Binding-site contacts:
Ligand atom C4 contacts residue GLU185 of chain 1.B at 3.8 Å.
Ligand atom O4 contacts residue ARG264 of chain 1.B at 3.0 Å (salt-bridge).
Ligand atom O6 contacts residue GLU185 of chain 1.B at 4.0 Å.
Ligand atom C2 contacts residue TYR120 of chain 1.B at 4.5 Å (hydrophobic).
Ligand atom C6 contacts residue GLU185 of chain 1.B at 3.7 Å.
Ligand atom O2 contacts residue TYR126 of chain 1.B at 3.2 Å (h-bond).
Ligand atom C6 contacts residue ILE183 of chain 1.B at 3.9 Å (hydrophobic).
Ligand atom C4 contacts residue ARG264 of chain 1.B at 3.7 Å.
Ligand atom C1 contacts residue TRP231 of chain 1.B at 3.8 Å (hydrophobic).
Ligand atom O3 contacts residue ARG264 of chain 1.B at 2.8 Å (salt-bridge).
Ligand atom O1 contacts residue TRP231 of chain 1.B at 4.2 Å.
Ligand atom O6 contacts residue HIS229 of chain 1.B at 2.7 Å (h-bond).
Ligand atom O1 contacts residue TYR186 of chain 1.B at 4.4 Å.
Ligand atom C7 contacts residue TYR297 of chain 1.B at 3.9 Å (hydrophobic).
Ligand atom O3 contacts residue TYR126 of chain 1.B at 3.4 Å (h-bond).
Ligand atom C6 contacts residue HIS229 of chain 1.B at 3.4 Å.
Ligand atom O5 contacts residue TRP231 of chain 1.B at 2.9 Å (h-bond).
Ligand atom O4 contacts residue GLU185 of chain 1.B at 2.6 Å (salt-bridge).
Ligand atom C5 contacts residue GLU185 of chain 1.B at 4.1 Å.
Ligand atom C7 contacts residue PRO296 of chain 1.B at 4.1 Å (hydrophobic).
Ligand atom C7 contacts residue TRP231 of chain 1.B at 3.7 Å (hydrophobic).
Ligand atom C3 contacts residue TYR126 of chain 1.B at 4.3 Å (hydrophobic).
Ligand atom C3 contacts residue GDP1 of chain 1.O at 4.5 Å.
Ligand atom C6 contacts residue TRP231 of chain 1.B at 3.6 Å (hydrophobic).
Ligand atom C7 contacts residue TYR186 of chain 1.B at 4.3 Å (hydrophobic).
Ligand atom C5 contacts residue TYR186 of chain 1.B at 4.2 Å (hydrophobic).
Ligand atom O2 contacts residue GDP1 of chain 1.O at 2.6 Å (h-bond).
Ligand atom O6 contacts residue ILE183 of chain 1.B at 4.2 Å.
Ligand atom C2 contacts residue GDP1 of chain 1.O at 3.4 Å.
Ligand atom O3 contacts residue GDP1 of chain 1.O at 4.2 Å.
Ligand atom C5 contacts residue TRP231 of chain 1.B at 3.8 Å (hydrophobic).
Ligand atom C3 contacts residue TYR186 of chain 1.B at 4.2 Å (hydrophobic).
Ligand atom C3 contacts residue ILE119 of chain 1.B at 3.9 Å (hydrophobic).
Ligand atom O3 contacts residue TYR120 of chain 1.B at 3.7 Å.
Ligand atom C2 contacts residue TYR126 of chain 1.B at 4.1 Å (hydrophobic).
Ligand atom O4 contacts residue TYR186 of chain 1.B at 3.5 Å.
Ligand atom O3 contacts residue ILE119 of chain 1.B at 3.4 Å.
Ligand atom C4 contacts residue TYR186 of chain 1.B at 4.3 Å (hydrophobic).
Ligand atom C3 contacts residue ARG264 of chain 1.B at 4.0 Å.
Ligand atom O6 contacts residue TRP231 of chain 1.B at 3.3 Å (h-bond).

This protein binds this small molecule.
Small molecule (SMILES): CO[C@H]1O[C@H](CO)[C@@H](O)[C@H](O)[C@@H]1O

Sequence of chain 1.B:
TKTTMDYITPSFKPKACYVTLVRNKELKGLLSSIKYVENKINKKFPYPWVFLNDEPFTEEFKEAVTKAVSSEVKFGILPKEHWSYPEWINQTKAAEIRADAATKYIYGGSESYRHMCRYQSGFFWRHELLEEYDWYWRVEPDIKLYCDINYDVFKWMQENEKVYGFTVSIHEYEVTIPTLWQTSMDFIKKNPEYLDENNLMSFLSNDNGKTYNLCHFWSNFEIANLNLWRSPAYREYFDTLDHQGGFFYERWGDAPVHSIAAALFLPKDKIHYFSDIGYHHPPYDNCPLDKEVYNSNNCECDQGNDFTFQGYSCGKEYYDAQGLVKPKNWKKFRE